A protein and the small-molecule ligand that binds it are described below.
Small molecule (SMILES): CC(=O)N[C@@H]1[C@@H](O)[C@H](O)[C@@H](CO)O[C@H]1O

Sequence of chain 49.F:
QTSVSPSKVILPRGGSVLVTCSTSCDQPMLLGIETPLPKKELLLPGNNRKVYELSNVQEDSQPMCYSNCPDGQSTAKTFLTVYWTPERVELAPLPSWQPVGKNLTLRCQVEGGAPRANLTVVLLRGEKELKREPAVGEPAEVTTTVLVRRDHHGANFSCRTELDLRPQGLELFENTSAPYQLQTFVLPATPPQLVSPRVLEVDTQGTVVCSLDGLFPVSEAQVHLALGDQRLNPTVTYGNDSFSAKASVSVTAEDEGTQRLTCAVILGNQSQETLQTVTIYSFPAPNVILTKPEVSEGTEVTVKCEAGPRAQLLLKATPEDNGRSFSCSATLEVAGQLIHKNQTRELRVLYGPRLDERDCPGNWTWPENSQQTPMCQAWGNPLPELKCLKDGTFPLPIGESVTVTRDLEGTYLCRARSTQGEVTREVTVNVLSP

Binding-site contacts:
Ligand atom O5 contacts residue ASN358 of chain 49.F at 2.4 Å (h-bond).
Ligand atom O7 contacts residue SER343 of chain 49.F at 4.3 Å.
Ligand atom C5 contacts residue ASN358 of chain 49.F at 3.6 Å.
Ligand atom O7 contacts residue ASN358 of chain 49.F at 3.3 Å (h-bond).
Ligand atom N2 contacts residue ASN358 of chain 49.F at 2.9 Å (h-bond).
Ligand atom O7 contacts residue SER345 of chain 49.F at 4.2 Å.
Ligand atom C4 contacts residue ASN358 of chain 49.F at 4.2 Å.
Ligand atom C2 contacts residue ASN358 of chain 49.F at 2.5 Å.
Ligand atom C3 contacts residue ASN358 of chain 49.F at 3.8 Å.
Ligand atom C1 contacts residue ASN358 of chain 49.F at 1.4 Å.
Ligand atom C7 contacts residue ASN358 of chain 49.F at 3.4 Å.